Sequence of chain 6.A:
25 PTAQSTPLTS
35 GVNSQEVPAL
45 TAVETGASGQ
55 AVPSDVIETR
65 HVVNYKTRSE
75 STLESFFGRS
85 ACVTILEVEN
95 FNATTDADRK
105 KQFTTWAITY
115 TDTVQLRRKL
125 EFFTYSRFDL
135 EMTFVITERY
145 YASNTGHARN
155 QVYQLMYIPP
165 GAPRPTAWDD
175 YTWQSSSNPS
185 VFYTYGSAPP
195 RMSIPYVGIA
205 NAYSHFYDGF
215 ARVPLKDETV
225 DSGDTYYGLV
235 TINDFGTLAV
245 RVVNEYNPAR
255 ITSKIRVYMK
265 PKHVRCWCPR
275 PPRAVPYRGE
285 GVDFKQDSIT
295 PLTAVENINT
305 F

Sequence of chain 10.A:
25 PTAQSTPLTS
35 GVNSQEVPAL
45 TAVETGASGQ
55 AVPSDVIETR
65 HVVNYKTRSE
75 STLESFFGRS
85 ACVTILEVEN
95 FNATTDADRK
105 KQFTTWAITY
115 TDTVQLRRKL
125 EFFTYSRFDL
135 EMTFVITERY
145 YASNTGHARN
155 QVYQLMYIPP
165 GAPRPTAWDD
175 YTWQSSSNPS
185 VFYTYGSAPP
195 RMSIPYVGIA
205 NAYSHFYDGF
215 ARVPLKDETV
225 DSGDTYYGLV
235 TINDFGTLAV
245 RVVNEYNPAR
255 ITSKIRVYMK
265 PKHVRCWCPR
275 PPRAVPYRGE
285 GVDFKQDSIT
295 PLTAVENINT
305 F

This small molecule binds to this protein.
Small molecule (SMILES): CC(=O)N[C@H]1[C@H]([C@H](O)[C@H](O)CO)O[C@@](O)(C(=O)O)C[C@@H]1O

Binding-site contacts:
Ligand atom O1B contacts residue ALA146 of chain 6.A at 4.3 Å.
Ligand atom C3 contacts residue PRO252 of chain 10.A at 4.4 Å (hydrophobic).
Ligand atom C4 contacts residue TYR145 of chain 6.A at 3.6 Å (hydrophobic).
Ligand atom C11 contacts residue ARG143 of chain 6.A at 3.9 Å.
Ligand atom O1B contacts residue SER147 of chain 6.A at 2.7 Å (h-bond).
Ligand atom C11 contacts residue TYR145 of chain 6.A at 3.7 Å (hydrophobic).
Ligand atom N5 contacts residue TYR250 of chain 10.A at 3.8 Å.
Ligand atom O8 contacts residue TYR145 of chain 6.A at 4.2 Å.
Ligand atom O4 contacts residue ASN251 of chain 10.A at 4.3 Å.
Ligand atom C10 contacts residue TYR145 of chain 6.A at 3.6 Å (hydrophobic).
Ligand atom C8 contacts residue TYR145 of chain 6.A at 4.2 Å (hydrophobic).
Ligand atom C11 contacts residue TYR250 of chain 10.A at 3.0 Å (hydrophobic).
Ligand atom C6 contacts residue TYR145 of chain 6.A at 3.4 Å (hydrophobic).
Ligand atom C1 contacts residue PRO252 of chain 10.A at 4.1 Å (hydrophobic).
Ligand atom O4 contacts residue PRO252 of chain 10.A at 4.0 Å.
Ligand atom C4 contacts residue PRO252 of chain 10.A at 4.3 Å (hydrophobic).
Ligand atom C10 contacts residue TYR250 of chain 10.A at 2.8 Å (hydrophobic).
Ligand atom O10 contacts residue TYR250 of chain 10.A at 2.2 Å (h-bond).
Ligand atom O9 contacts residue ALA146 of chain 6.A at 3.3 Å.
Ligand atom O4 contacts residue TYR250 of chain 10.A at 3.0 Å.
Ligand atom C7 contacts residue TYR145 of chain 6.A at 3.9 Å (hydrophobic).
Ligand atom C1 contacts residue SER147 of chain 6.A at 3.6 Å.
Ligand atom C6 contacts residue ALA146 of chain 6.A at 4.3 Å (hydrophobic).
Ligand atom C8 contacts residue ALA146 of chain 6.A at 4.4 Å (hydrophobic).
Ligand atom C9 contacts residue ALA146 of chain 6.A at 4.4 Å (hydrophobic).
Ligand atom O4 contacts residue TYR145 of chain 6.A at 4.2 Å.
Ligand atom C5 contacts residue TYR250 of chain 10.A at 4.3 Å (hydrophobic).
Ligand atom O1A contacts residue SER147 of chain 6.A at 3.1 Å (h-bond).
Ligand atom O1A contacts residue ALA146 of chain 6.A at 3.2 Å.
Ligand atom O1B contacts residue PRO252 of chain 10.A at 3.4 Å.
Ligand atom C5 contacts residue TYR145 of chain 6.A at 3.3 Å (hydrophobic).
Ligand atom O10 contacts residue ASN96 of chain 10.A at 4.2 Å.
Ligand atom N5 contacts residue TYR145 of chain 6.A at 2.6 Å (h-bond).
Ligand atom C4 contacts residue TYR250 of chain 10.A at 4.2 Å (hydrophobic).
Ligand atom C1 contacts residue ALA146 of chain 6.A at 4.0 Å (hydrophobic).